Sequence of chain 1.F:
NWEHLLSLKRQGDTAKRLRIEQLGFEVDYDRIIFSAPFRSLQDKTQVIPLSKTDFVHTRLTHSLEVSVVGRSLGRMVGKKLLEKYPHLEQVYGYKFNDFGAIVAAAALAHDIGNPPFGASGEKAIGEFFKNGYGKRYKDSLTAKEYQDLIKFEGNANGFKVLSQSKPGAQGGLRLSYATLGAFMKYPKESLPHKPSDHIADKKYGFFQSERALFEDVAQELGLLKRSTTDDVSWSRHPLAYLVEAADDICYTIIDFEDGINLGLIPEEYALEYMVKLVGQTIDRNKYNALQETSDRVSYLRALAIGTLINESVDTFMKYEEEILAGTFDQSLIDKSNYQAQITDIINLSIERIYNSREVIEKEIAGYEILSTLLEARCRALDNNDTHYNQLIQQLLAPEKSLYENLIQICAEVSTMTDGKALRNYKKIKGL

This small molecule binds to this protein.
Small molecule (SMILES): Nc1nc2c(ncn2[C@H]2C[C@H](O)[C@@H](CO[P](=O)(O)O[P](=O)(O)OP(=O)(O)O)O2)c(=O)[nH]1

Binding-site contacts:
Ligand atom O3' contacts residue ASP283 of chain 1.F at 3.3 Å (salt-bridge).
Ligand atom O2A contacts residue MG1 of chain 1.CA at 2.2 Å.
Ligand atom C4' contacts residue GLN74 of chain 1.F at 3.7 Å.
Ligand atom PB contacts residue MG1 of chain 1.DA at 3.2 Å.
Ligand atom O2B contacts residue MG1 of chain 1.DA at 2.2 Å.
Ligand atom C2' contacts residue TYR382 of chain 1.F at 3.2 Å (hydrophobic).
Ligand atom C3' contacts residue GLN74 of chain 1.F at 3.5 Å.
Ligand atom C5 contacts residue TYR382 of chain 1.F at 3.9 Å (hydrophobic).
Ligand atom O3' contacts residue VAL75 of chain 1.F at 3.4 Å.
Ligand atom O3G contacts residue LYS231 of chain 1.F at 3.1 Å (salt-bridge).
Ligand atom O3G contacts residue TYR214 of chain 1.F at 3.4 Å (h-bond).
Ligand atom O3' contacts residue GLN74 of chain 1.F at 2.4 Å (h-bond).
Ligand atom PG contacts residue MG1 of chain 1.DA at 3.3 Å.
Ligand atom O1A contacts residue ASP275 of chain 1.F at 3.4 Å (salt-bridge).
Ligand atom O2G contacts residue MG1 of chain 1.CA at 2.8 Å.
Ligand atom O3A contacts residue MG1 of chain 1.CA at 3.9 Å.
Ligand atom O3G contacts residue ASN183 of chain 1.F at 3.9 Å.
Ligand atom O1G contacts residue MG1 of chain 1.DA at 2.4 Å.
Ligand atom O2B contacts residue TYR279 of chain 1.F at 3.7 Å.
Ligand atom O1G contacts residue LYS213 of chain 1.F at 2.5 Å (salt-bridge).
Ligand atom PG contacts residue LYS213 of chain 1.F at 3.8 Å.
Ligand atom O1A contacts residue MG1 of chain 1.BA at 2.7 Å.
Ligand atom O2A contacts residue ARG87 of chain 1.F at 3.7 Å.
Ligand atom C3' contacts residue TYR279 of chain 1.F at 3.8 Å (hydrophobic).
Ligand atom C1' contacts residue GLN74 of chain 1.F at 3.9 Å.
Ligand atom N2 contacts residue VAL387 of chain 1.F at 3.9 Å.
Ligand atom O1A contacts residue MG1 of chain 1.CA at 4.0 Å.
Ligand atom C2' contacts residue ASP283 of chain 1.F at 3.6 Å.
Ligand atom O2G contacts residue ASN183 of chain 1.F at 3.7 Å.
Ligand atom O1A contacts residue ASP139 of chain 1.F at 3.6 Å.
Ligand atom O3A contacts residue MG1 of chain 1.DA at 3.5 Å.
Ligand atom N2 contacts residue VAL75 of chain 1.F at 3.1 Å (h-bond).
Ligand atom N2 contacts residue GLU391 of chain 1.F at 3.4 Å (salt-bridge).
Ligand atom C3' contacts residue ASP283 of chain 1.F at 3.6 Å.
Ligand atom O2A contacts residue ASP139 of chain 1.F at 3.2 Å (salt-bridge).
Ligand atom PA contacts residue MG1 of chain 1.CA at 3.5 Å.
Ligand atom O1A contacts residue HIS90 of chain 1.F at 3.9 Å.
Ligand atom O1A contacts residue ARG87 of chain 1.F at 3.8 Å.
Ligand atom O3B contacts residue MG1 of chain 1.DA at 3.3 Å.
Ligand atom N1 contacts residue GLU391 of chain 1.F at 3.9 Å.